The small molecule below binds the protein below.
Small molecule (SMILES): CNc1cc(-c2ccc3[nH]ccc3c2)nc(S(C)(=O)=O)n1

Sequence of chain 1.A:
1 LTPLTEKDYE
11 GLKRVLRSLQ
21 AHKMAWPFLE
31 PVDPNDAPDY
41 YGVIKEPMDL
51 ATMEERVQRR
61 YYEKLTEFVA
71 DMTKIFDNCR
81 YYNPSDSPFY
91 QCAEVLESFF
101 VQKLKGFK

Binding-site contacts:
Ligand atom C13 contacts residue PRO31 of chain 1.A at 3.5 Å (hydrophobic).
Ligand atom O19 contacts residue PHE28 of chain 1.A at 3.5 Å.
Ligand atom O19 contacts residue PHE89 of chain 1.A at 3.7 Å.
Ligand atom C09 contacts residue TRP26 of chain 1.A at 3.7 Å (hydrophobic).
Ligand atom N02 contacts residue PHE89 of chain 1.A at 3.4 Å.
Ligand atom N06 contacts residue VAL32 of chain 1.A at 3.7 Å.
Ligand atom C20 contacts residue PHE28 of chain 1.A at 3.9 Å (hydrophobic).
Ligand atom C10 contacts residue ASP33 of chain 1.A at 3.6 Å.
Ligand atom O21 contacts residue CYS79 of chain 1.A at 3.3 Å.
Ligand atom C08 contacts residue PRO27 of chain 1.A at 3.8 Å (hydrophobic).
Ligand atom C01 contacts residue ASN83 of chain 1.A at 4.0 Å.
Ligand atom C14 contacts residue PRO31 of chain 1.A at 3.7 Å (hydrophobic).
Ligand atom N17 contacts residue TYR82 of chain 1.A at 3.7 Å.
Ligand atom N15 contacts residue ASP33 of chain 1.A at 3.4 Å.
Ligand atom C05 contacts residue PHE89 of chain 1.A at 3.7 Å (hydrophobic).
Ligand atom O21 contacts residue ASN83 of chain 1.A at 3.1 Å (h-bond).
Ligand atom C10 contacts residue TRP26 of chain 1.A at 3.6 Å (hydrophobic).
Ligand atom S16 contacts residue ASN83 of chain 1.A at 3.8 Å.
Ligand atom O19 contacts residue PRO27 of chain 1.A at 3.8 Å.
Ligand atom C14 contacts residue ASP33 of chain 1.A at 3.9 Å.
Ligand atom C04 contacts residue PHE89 of chain 1.A at 3.5 Å (hydrophobic).
Ligand atom N06 contacts residue PHE89 of chain 1.A at 3.9 Å.
Ligand atom N15 contacts residue TRP26 of chain 1.A at 3.7 Å.
Ligand atom N02 contacts residue ASN83 of chain 1.A at 3.2 Å (h-bond).
Ligand atom C08 contacts residue VAL32 of chain 1.A at 3.8 Å (hydrophobic).
Ligand atom C11 contacts residue ASP36 of chain 1.A at 3.3 Å.
Ligand atom C12 contacts residue ASP36 of chain 1.A at 3.6 Å.
Ligand atom C01 contacts residue PHE89 of chain 1.A at 3.6 Å (hydrophobic).
Ligand atom O19 contacts residue CYS79 of chain 1.A at 3.4 Å (h-bond).
Ligand atom C13 contacts residue VAL32 of chain 1.A at 3.9 Å (hydrophobic).
Ligand atom C03 contacts residue ASN83 of chain 1.A at 3.8 Å.
Ligand atom N17 contacts residue PHE89 of chain 1.A at 3.7 Å.
Ligand atom C09 contacts residue VAL32 of chain 1.A at 3.9 Å (hydrophobic).
Ligand atom N17 contacts residue ASN83 of chain 1.A at 3.0 Å (h-bond).
Ligand atom C18 contacts residue PHE89 of chain 1.A at 3.9 Å (hydrophobic).
Ligand atom C09 contacts residue ASP33 of chain 1.A at 3.8 Å.
Ligand atom O19 contacts residue ASN83 of chain 1.A at 3.8 Å.
Ligand atom C20 contacts residue VAL32 of chain 1.A at 3.6 Å (hydrophobic).
Ligand atom C03 contacts residue PHE89 of chain 1.A at 3.5 Å (hydrophobic).
Ligand atom C20 contacts residue PRO27 of chain 1.A at 3.3 Å (hydrophobic).